Binding-site contacts:
Ligand atom C6 contacts residue THR340 of chain 1.A at 3.7 Å.
Ligand atom O6 contacts residue LEU403 of chain 1.A at 4.3 Å.
Ligand atom C6 contacts residue LEU403 of chain 1.A at 4.4 Å (hydrophobic).
Ligand atom C2 contacts residue ASN60 of chain 1.A at 2.4 Å.
Ligand atom C1 contacts residue THR340 of chain 1.A at 4.3 Å.
Ligand atom C5 contacts residue THR62 of chain 1.A at 4.2 Å.
Ligand atom C5 contacts residue THR340 of chain 1.A at 4.2 Å.
Ligand atom O5 contacts residue THR62 of chain 1.A at 4.2 Å.
Ligand atom C1 contacts residue ASN60 of chain 1.A at 1.4 Å.
Ligand atom O5 contacts residue ASN60 of chain 1.A at 2.4 Å (h-bond).
Ligand atom C3 contacts residue ASN60 of chain 1.A at 3.8 Å.
Ligand atom O6 contacts residue THR340 of chain 1.A at 3.3 Å.
Ligand atom O5 contacts residue THR340 of chain 1.A at 3.3 Å.
Ligand atom C8 contacts residue ASN60 of chain 1.A at 4.4 Å.
Ligand atom O6 contacts residue ASN400 of chain 1.A at 4.0 Å.
Ligand atom C5 contacts residue ASN60 of chain 1.A at 3.7 Å.
Ligand atom O7 contacts residue ASN60 of chain 1.A at 3.2 Å (h-bond).
Ligand atom C4 contacts residue ASN60 of chain 1.A at 4.2 Å.
Ligand atom N2 contacts residue ASN60 of chain 1.A at 2.9 Å (h-bond).
Ligand atom C7 contacts residue ASN60 of chain 1.A at 3.3 Å.
Ligand atom C6 contacts residue THR62 of chain 1.A at 3.9 Å.

This protein binds this small molecule.
Small molecule (SMILES): CC(=O)N[C@@H]1[C@@H](O)[C@H](O)[C@@H](CO)O[C@H]1O

Sequence of chain 1.A:
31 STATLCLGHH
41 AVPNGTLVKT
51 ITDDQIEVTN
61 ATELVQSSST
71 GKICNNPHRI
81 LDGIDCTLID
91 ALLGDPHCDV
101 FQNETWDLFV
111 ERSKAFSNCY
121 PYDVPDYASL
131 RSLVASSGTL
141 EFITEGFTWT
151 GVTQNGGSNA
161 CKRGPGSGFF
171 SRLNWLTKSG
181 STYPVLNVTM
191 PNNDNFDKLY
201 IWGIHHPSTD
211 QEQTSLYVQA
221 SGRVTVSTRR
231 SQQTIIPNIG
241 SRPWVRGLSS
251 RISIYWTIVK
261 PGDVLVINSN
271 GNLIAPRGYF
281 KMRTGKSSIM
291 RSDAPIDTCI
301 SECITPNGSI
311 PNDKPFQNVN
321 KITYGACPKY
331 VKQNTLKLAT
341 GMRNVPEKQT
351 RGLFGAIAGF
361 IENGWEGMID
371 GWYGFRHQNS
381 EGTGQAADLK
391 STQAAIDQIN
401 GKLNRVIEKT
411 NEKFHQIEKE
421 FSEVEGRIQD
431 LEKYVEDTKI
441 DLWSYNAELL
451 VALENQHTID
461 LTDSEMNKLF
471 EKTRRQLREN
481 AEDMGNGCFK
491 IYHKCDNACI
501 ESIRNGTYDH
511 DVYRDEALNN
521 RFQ